Binding-site contacts:
Ligand atom C1 contacts residue GLY150 of chain 4.E at 4.0 Å.
Ligand atom C5 contacts residue THR156 of chain 4.E at 3.8 Å.
Ligand atom O5 contacts residue ASN154 of chain 4.E at 2.3 Å (h-bond).
Ligand atom C6 contacts residue THR156 of chain 4.E at 3.9 Å.
Ligand atom C8 contacts residue GLY150 of chain 4.E at 3.7 Å.
Ligand atom C4 contacts residue ASP161 of chain 4.E at 4.0 Å.
Ligand atom C8 contacts residue ASN157 of chain 4.E at 3.6 Å.
Ligand atom N2 contacts residue ASN154 of chain 4.E at 2.9 Å (h-bond).
Ligand atom C2 contacts residue MET151 of chain 4.E at 4.2 Å (hydrophobic).
Ligand atom C6 contacts residue ASP161 of chain 4.E at 3.6 Å.
Ligand atom C2 contacts residue ASN154 of chain 4.E at 2.4 Å.
Ligand atom C7 contacts residue GLY150 of chain 4.E at 3.0 Å.
Ligand atom C2 contacts residue GLY150 of chain 4.E at 3.7 Å.
Ligand atom C6 contacts residue ASN157 of chain 4.E at 3.3 Å.
Ligand atom C7 contacts residue ASN154 of chain 4.E at 3.7 Å.
Ligand atom C5 contacts residue MET151 of chain 4.E at 3.9 Å (hydrophobic).
Ligand atom O5 contacts residue THR156 of chain 4.E at 3.8 Å.
Ligand atom C5 contacts residue THR156 of chain 4.E at 3.9 Å.
Ligand atom O6 contacts residue HIS148 of chain 4.E at 3.8 Å.
Ligand atom C6 contacts residue THR156 of chain 4.E at 3.6 Å.
Ligand atom O6 contacts residue MET151 of chain 4.E at 4.3 Å.
Ligand atom N2 contacts residue GLY150 of chain 4.E at 3.4 Å (h-bond).
Ligand atom O7 contacts residue HIS148 of chain 4.E at 3.6 Å (h-bond).
Ligand atom C3 contacts residue ASN154 of chain 4.E at 3.8 Å.
Ligand atom O7 contacts residue GLY150 of chain 4.E at 2.9 Å (h-bond).
Ligand atom C4 contacts residue ASN154 of chain 4.E at 4.2 Å.
Ligand atom O6 contacts residue THR156 of chain 4.E at 4.4 Å.
Ligand atom C1 contacts residue ASN154 of chain 4.E at 1.4 Å.
Ligand atom C3 contacts residue MET151 of chain 4.E at 4.0 Å (hydrophobic).
Ligand atom C5 contacts residue ASP161 of chain 4.E at 4.5 Å.
Ligand atom O7 contacts residue ASN154 of chain 4.E at 4.2 Å.
Ligand atom C4 contacts residue MET151 of chain 4.E at 3.9 Å (hydrophobic).
Ligand atom O5 contacts residue THR156 of chain 4.E at 3.8 Å.
Ligand atom O4 contacts residue ASP161 of chain 4.E at 4.0 Å.
Ligand atom O5 contacts residue MET151 of chain 4.E at 3.9 Å.
Ligand atom C1 contacts residue MET151 of chain 4.E at 4.2 Å (hydrophobic).
Ligand atom C1 contacts residue THR156 of chain 4.E at 4.0 Å.
Ligand atom C5 contacts residue ASN154 of chain 4.E at 3.6 Å.
Ligand atom O5 contacts residue ASN157 of chain 4.E at 4.0 Å.

The protein below binds the small molecule below.
Small molecule (SMILES): CC(=O)N[C@H]1[C@H](O[C@H]2[C@H](O)[C@@H](NC(C)=O)CO[C@@H]2CO[C@@H]2O[C@@H](C)[C@@H](O)[C@@H](O)[C@@H]2O)O[C@H](CO)[C@@H](O)[C@@H]1O

Sequence of chain 4.E:
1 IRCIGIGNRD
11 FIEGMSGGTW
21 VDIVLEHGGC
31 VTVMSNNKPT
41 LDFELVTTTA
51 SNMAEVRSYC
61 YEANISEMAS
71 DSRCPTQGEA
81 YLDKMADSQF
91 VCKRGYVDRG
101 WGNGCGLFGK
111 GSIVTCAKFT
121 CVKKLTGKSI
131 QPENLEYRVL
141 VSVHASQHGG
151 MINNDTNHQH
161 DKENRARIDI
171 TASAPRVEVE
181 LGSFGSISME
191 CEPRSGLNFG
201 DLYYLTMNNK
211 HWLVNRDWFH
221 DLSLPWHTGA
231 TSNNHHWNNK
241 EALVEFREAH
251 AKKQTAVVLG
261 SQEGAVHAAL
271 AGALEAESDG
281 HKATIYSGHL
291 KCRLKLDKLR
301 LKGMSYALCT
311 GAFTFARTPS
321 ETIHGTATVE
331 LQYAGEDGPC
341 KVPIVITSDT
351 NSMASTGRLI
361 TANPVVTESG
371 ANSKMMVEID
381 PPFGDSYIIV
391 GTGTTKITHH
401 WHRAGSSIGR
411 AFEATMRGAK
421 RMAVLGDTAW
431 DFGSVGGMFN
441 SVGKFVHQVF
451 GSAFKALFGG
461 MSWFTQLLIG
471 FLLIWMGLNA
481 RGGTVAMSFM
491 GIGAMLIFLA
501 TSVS